Binding-site contacts:
Ligand atom C8 contacts residue TYR466 of chain 2.A at 3.4 Å (hydrophobic).
Ligand atom C10 contacts residue MET419 of chain 2.A at 4.1 Å (hydrophobic).
Ligand atom C2 contacts residue LEU499 of chain 2.A at 4.1 Å (hydrophobic).
Ligand atom C13 contacts residue HIS524 of chain 2.A at 3.5 Å.
Ligand atom C12 contacts residue PHE267 of chain 2.A at 3.9 Å (hydrophobic).
Ligand atom C3 contacts residue TRP336 of chain 2.A at 3.7 Å (hydrophobic).
Ligand atom C7 contacts residue TYR383 of chain 2.A at 3.4 Å (hydrophobic).
Ligand atom C10 contacts residue TYR466 of chain 2.A at 3.8 Å (hydrophobic).
Ligand atom I4 contacts residue MET419 of chain 2.A at 3.7 Å.
Ligand atom C2 contacts residue TYR383 of chain 2.A at 3.9 Å (hydrophobic).
Ligand atom C7 contacts residue TYR466 of chain 2.A at 3.4 Å (hydrophobic).
Ligand atom C9 contacts residue TYR383 of chain 2.A at 3.2 Å (hydrophobic).
Ligand atom N1 contacts residue ASP335 of chain 2.A at 2.8 Å (salt-bridge).
Ligand atom O2 contacts residue TYR466 of chain 2.A at 3.0 Å (h-bond).
Ligand atom C13 contacts residue PHE267 of chain 2.A at 3.5 Å (hydrophobic).
Ligand atom C13 contacts residue TRP525 of chain 2.A at 4.1 Å (hydrophobic).
Ligand atom C13 contacts residue ASP335 of chain 2.A at 4.1 Å.
Ligand atom N2 contacts residue ASP335 of chain 2.A at 2.6 Å (salt-bridge).
Ligand atom N2 contacts residue HIS524 of chain 2.A at 4.1 Å.
Ligand atom C12 contacts residue TRP525 of chain 2.A at 3.8 Å (hydrophobic).
Ligand atom C8 contacts residue TYR383 of chain 2.A at 4.2 Å (hydrophobic).
Ligand atom C1 contacts residue GLN384 of chain 2.A at 3.5 Å.
Ligand atom C5 contacts residue MET339 of chain 2.A at 3.7 Å (hydrophobic).
Ligand atom C9 contacts residue TYR466 of chain 2.A at 3.0 Å (hydrophobic).
Ligand atom C10 contacts residue TYR383 of chain 2.A at 3.5 Å (hydrophobic).
Ligand atom C6 contacts residue MET339 of chain 2.A at 3.4 Å (hydrophobic).
Ligand atom O2 contacts residue TYR383 of chain 2.A at 2.5 Å (h-bond).
Ligand atom C7 contacts residue ASP335 of chain 2.A at 3.0 Å.
Ligand atom C3 contacts residue ASP335 of chain 2.A at 4.0 Å.
Ligand atom I4 contacts residue LEU428 of chain 2.A at 3.8 Å.
Ligand atom N2 contacts residue TYR466 of chain 2.A at 3.5 Å (h-bond).
Ligand atom C4 contacts residue ASP335 of chain 2.A at 4.0 Å.
Ligand atom C10 contacts residue PHE387 of chain 2.A at 4.2 Å (hydrophobic).
Ligand atom C8 contacts residue ASP335 of chain 2.A at 3.8 Å.
Ligand atom C4 contacts residue TRP336 of chain 2.A at 3.8 Å (hydrophobic).
Ligand atom C2 contacts residue GLN384 of chain 2.A at 3.7 Å.
Ligand atom C5 contacts residue TRP336 of chain 2.A at 3.8 Å (hydrophobic).
Ligand atom N2 contacts residue TYR383 of chain 2.A at 4.0 Å.
Ligand atom N1 contacts residue TRP336 of chain 2.A at 4.2 Å.
Ligand atom I4 contacts residue LEU408 of chain 2.A at 3.2 Å.

The protein below binds the small molecule below.
Small molecule (SMILES): O=C(Nc1ccc(I)cc1)NC1CCCCC1

Sequence of chain 2.A:
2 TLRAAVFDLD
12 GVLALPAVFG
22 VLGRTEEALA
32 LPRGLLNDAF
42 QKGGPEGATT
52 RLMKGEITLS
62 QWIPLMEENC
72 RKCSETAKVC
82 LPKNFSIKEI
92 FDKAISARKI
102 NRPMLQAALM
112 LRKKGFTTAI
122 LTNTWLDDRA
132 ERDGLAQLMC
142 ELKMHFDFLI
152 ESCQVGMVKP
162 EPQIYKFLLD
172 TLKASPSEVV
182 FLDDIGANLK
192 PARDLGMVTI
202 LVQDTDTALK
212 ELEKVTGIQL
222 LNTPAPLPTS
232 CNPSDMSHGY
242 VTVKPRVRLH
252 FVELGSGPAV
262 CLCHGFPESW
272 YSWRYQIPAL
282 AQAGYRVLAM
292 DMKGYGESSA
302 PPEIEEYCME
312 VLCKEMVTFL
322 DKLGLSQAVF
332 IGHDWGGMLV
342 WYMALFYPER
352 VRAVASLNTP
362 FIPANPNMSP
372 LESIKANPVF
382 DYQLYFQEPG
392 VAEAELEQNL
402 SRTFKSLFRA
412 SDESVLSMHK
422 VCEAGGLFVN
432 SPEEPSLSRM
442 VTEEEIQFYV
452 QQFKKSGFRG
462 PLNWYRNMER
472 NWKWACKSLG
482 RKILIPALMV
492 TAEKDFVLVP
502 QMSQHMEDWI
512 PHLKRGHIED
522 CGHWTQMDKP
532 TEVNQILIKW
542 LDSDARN